Sequence of chain 1.B:
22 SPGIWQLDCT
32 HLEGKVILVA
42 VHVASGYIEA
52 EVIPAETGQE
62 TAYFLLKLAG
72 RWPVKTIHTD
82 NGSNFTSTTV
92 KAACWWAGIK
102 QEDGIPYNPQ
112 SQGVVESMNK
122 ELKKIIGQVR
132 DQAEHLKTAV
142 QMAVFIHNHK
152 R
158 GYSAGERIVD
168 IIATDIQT

A protein and the small-molecule ligand that binds it are described below.
Small molecule (SMILES): O=C(O)Cc1sc2nc3ccccc3n2c1-c1ccc(Cl)cc1

Binding-site contacts:
Ligand atom O contacts residue THR139 of chain 1.B at 3.1 Å (h-bond).
Ligand atom CL contacts residue ALA94 of chain 1.A at 4.2 Å.
Ligand atom C13 contacts residue ALA134 of chain 1.B at 4.3 Å (hydrophobic).
Ligand atom C16 contacts residue THR89 of chain 1.A at 4.2 Å.
Ligand atom C10 contacts residue THR139 of chain 1.B at 4.1 Å.
Ligand atom C14 contacts residue ALA94 of chain 1.A at 3.9 Å (hydrophobic).
Ligand atom N5 contacts residue THR90 of chain 1.A at 3.3 Å.
Ligand atom O17 contacts residue GLU135 of chain 1.B at 2.8 Å (salt-bridge).
Ligand atom C8 contacts residue THR139 of chain 1.B at 3.5 Å.
Ligand atom C13 contacts residue HIS136 of chain 1.B at 3.9 Å.
Ligand atom C11 contacts residue THR89 of chain 1.A at 3.9 Å.
Ligand atom C8 contacts residue GLN60 of chain 1.A at 4.2 Å.
Ligand atom C9 contacts residue THR90 of chain 1.A at 3.9 Å.
Ligand atom C1 contacts residue THR90 of chain 1.A at 3.7 Å.
Ligand atom O contacts residue GLU135 of chain 1.B at 3.6 Å (salt-bridge).
Ligand atom C12 contacts residue ALA93 of chain 1.A at 3.4 Å (hydrophobic).
Ligand atom C13 contacts residue THR139 of chain 1.B at 3.5 Å.
Ligand atom O contacts residue HIS136 of chain 1.B at 2.8 Å (h-bond).
Ligand atom C13 contacts residue GLU135 of chain 1.B at 3.5 Å.
Ligand atom C2 contacts residue THR90 of chain 1.A at 4.1 Å.
Ligand atom O17 contacts residue ALA134 of chain 1.B at 3.4 Å.
Ligand atom C14 contacts residue THR90 of chain 1.A at 4.1 Å.
Ligand atom C7 contacts residue THR90 of chain 1.A at 4.3 Å.
Ligand atom C7 contacts residue ALA93 of chain 1.A at 3.5 Å (hydrophobic).
Ligand atom CL contacts residue MET143 of chain 1.B at 4.3 Å.
Ligand atom O17 contacts residue THR139 of chain 1.B at 4.4 Å.
Ligand atom C10 contacts residue GLN133 of chain 1.B at 4.0 Å.
Ligand atom C14 contacts residue ALA93 of chain 1.A at 4.2 Å (hydrophobic).
Ligand atom CL contacts residue TRP97 of chain 1.A at 3.5 Å.
Ligand atom C12 contacts residue THR89 of chain 1.A at 4.1 Å.
Ligand atom C15 contacts residue GLN133 of chain 1.B at 3.8 Å.
Ligand atom N contacts residue THR90 of chain 1.A at 4.1 Å.
Ligand atom C11 contacts residue THR90 of chain 1.A at 4.0 Å.
Ligand atom O contacts residue GLN60 of chain 1.A at 4.2 Å.
Ligand atom O17 contacts residue HIS136 of chain 1.B at 4.2 Å.
Ligand atom C15 contacts residue MET143 of chain 1.B at 4.4 Å (hydrophobic).
Ligand atom C15 contacts residue THR139 of chain 1.B at 3.9 Å.
Ligand atom C6 contacts residue THR90 of chain 1.A at 3.6 Å.
Ligand atom S contacts residue GLN60 of chain 1.A at 3.9 Å.
Ligand atom CL contacts residue LEU67 of chain 1.A at 4.1 Å.

Sequence of chain 1.A:
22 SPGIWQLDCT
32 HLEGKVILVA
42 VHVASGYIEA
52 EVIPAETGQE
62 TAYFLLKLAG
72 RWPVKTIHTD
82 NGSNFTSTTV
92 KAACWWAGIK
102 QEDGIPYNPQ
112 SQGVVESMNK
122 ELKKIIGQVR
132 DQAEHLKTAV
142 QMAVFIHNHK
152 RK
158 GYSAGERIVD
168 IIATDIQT